The small molecule below binds the protein below.
Small molecule (SMILES): N#Cc1c[nH]c2nc(N)[nH]c(=O)c12

Sequence of chain 2.A:
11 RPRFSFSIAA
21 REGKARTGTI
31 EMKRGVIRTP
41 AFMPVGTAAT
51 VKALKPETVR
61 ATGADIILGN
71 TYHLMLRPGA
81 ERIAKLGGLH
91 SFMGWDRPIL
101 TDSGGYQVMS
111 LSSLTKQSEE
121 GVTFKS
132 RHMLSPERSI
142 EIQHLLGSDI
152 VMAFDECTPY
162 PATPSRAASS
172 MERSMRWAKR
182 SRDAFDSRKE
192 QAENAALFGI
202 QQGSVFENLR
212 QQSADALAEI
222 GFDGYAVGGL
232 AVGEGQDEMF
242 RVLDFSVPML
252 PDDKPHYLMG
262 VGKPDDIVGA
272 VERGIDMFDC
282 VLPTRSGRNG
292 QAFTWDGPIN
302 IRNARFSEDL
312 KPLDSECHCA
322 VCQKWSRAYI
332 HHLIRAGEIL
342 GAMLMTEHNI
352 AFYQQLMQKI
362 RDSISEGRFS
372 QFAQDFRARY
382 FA

Binding-site contacts:
Ligand atom N9 contacts residue ASP102 of chain 2.A at 3.7 Å.
Ligand atom C10 contacts residue CYS158 of chain 2.A at 3.9 Å (hydrophobic).
Ligand atom N2 contacts residue SER103 of chain 2.A at 3.8 Å.
Ligand atom O6 contacts residue GLY230 of chain 2.A at 2.9 Å (h-bond).
Ligand atom C2 contacts residue ASP102 of chain 2.A at 3.6 Å.
Ligand atom N11 contacts residue VAL233 of chain 2.A at 3.7 Å.
Ligand atom C5 contacts residue TYR106 of chain 2.A at 3.3 Å (hydrophobic).
Ligand atom N2 contacts residue ASP102 of chain 2.A at 2.9 Å (salt-bridge).
Ligand atom C6 contacts residue ASP156 of chain 2.A at 3.5 Å.
Ligand atom N11 contacts residue CYS158 of chain 2.A at 3.8 Å.
Ligand atom O6 contacts residue GLN203 of chain 2.A at 3.1 Å (h-bond).
Ligand atom O6 contacts residue CYS158 of chain 2.A at 3.1 Å (h-bond).
Ligand atom C4 contacts residue TYR106 of chain 2.A at 3.5 Å (hydrophobic).
Ligand atom N3 contacts residue TYR106 of chain 2.A at 3.5 Å.
Ligand atom N1 contacts residue MET260 of chain 2.A at 3.9 Å.
Ligand atom C10 contacts residue ALA232 of chain 2.A at 3.8 Å (hydrophobic).
Ligand atom N11 contacts residue GLY230 of chain 2.A at 3.1 Å.
Ligand atom N2 contacts residue MET260 of chain 2.A at 3.9 Å.
Ligand atom C2 contacts residue TYR106 of chain 2.A at 3.7 Å (hydrophobic).
Ligand atom N11 contacts residue LEU231 of chain 2.A at 3.1 Å (h-bond).
Ligand atom N3 contacts residue MET260 of chain 2.A at 3.5 Å.
Ligand atom C2 contacts residue MET260 of chain 2.A at 3.7 Å (hydrophobic).
Ligand atom N2 contacts residue ASP156 of chain 2.A at 2.9 Å (salt-bridge).
Ligand atom O6 contacts residue ASP156 of chain 2.A at 3.6 Å.
Ligand atom C6 contacts residue CYS158 of chain 2.A at 3.8 Å (hydrophobic).
Ligand atom C8 contacts residue TYR106 of chain 2.A at 3.5 Å (hydrophobic).
Ligand atom N3 contacts residue ASP102 of chain 2.A at 2.7 Å (salt-bridge).
Ligand atom O6 contacts residue GLY229 of chain 2.A at 3.6 Å.
Ligand atom N1 contacts residue ASP156 of chain 2.A at 2.6 Å (salt-bridge).
Ligand atom C10 contacts residue TYR106 of chain 2.A at 3.7 Å (hydrophobic).
Ligand atom C6 contacts residue GLN203 of chain 2.A at 3.9 Å.
Ligand atom C7 contacts residue TYR106 of chain 2.A at 3.3 Å (hydrophobic).
Ligand atom C2 contacts residue ASP156 of chain 2.A at 3.4 Å.
Ligand atom N9 contacts residue GOL1 of chain 2.E at 3.3 Å (h-bond).
Ligand atom N2 contacts residue ILE201 of chain 2.A at 3.7 Å.
Ligand atom C10 contacts residue GLY230 of chain 2.A at 3.6 Å.
Ligand atom N11 contacts residue ALA232 of chain 2.A at 2.9 Å (h-bond).
Ligand atom N9 contacts residue TYR106 of chain 2.A at 3.6 Å.
Ligand atom C4 contacts residue ASP102 of chain 2.A at 3.6 Å.
Ligand atom N9 contacts residue MET260 of chain 2.A at 3.9 Å.